The small molecule below binds the protein below.
Small molecule (SMILES): CC(C)[C@H](NC(=O)[C@@H](N)Cc1ccccc1)C(=O)N[C@H](C=O)CC(N)=O

Sequence of chain 1.A:
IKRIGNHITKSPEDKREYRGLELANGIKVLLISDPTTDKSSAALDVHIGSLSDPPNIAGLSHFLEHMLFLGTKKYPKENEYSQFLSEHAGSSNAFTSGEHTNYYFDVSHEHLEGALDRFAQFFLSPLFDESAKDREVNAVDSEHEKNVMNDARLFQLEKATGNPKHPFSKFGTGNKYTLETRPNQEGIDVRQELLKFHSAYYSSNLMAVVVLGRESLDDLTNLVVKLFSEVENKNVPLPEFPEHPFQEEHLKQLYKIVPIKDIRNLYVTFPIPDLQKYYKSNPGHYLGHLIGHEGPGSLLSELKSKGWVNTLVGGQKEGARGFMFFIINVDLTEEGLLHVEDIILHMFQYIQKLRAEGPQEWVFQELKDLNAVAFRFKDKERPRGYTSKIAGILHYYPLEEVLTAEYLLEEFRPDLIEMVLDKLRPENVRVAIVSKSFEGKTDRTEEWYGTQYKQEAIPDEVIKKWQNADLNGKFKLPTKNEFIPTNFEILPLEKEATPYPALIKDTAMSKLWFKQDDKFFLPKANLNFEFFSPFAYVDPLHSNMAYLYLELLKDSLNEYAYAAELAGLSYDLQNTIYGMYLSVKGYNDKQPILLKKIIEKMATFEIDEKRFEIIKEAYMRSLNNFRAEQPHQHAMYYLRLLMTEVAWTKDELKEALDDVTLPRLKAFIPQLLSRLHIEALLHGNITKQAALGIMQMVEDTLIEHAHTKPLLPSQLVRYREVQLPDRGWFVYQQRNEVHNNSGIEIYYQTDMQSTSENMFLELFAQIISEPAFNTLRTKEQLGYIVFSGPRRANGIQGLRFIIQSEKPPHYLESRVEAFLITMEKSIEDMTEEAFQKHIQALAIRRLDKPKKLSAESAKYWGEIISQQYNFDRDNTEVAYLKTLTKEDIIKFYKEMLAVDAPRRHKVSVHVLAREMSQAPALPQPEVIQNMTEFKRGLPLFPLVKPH

Binding-site contacts:
Ligand atom CE2 contacts residue VAL360 of chain 1.A at 3.9 Å (hydrophobic).
Ligand atom N contacts residue GLY339 of chain 1.A at 3.3 Å (h-bond).
Ligand atom C contacts residue GLY339 of chain 1.A at 3.3 Å.
Ligand atom N contacts residue GLY339 of chain 1.A at 4.0 Å.
Ligand atom C contacts residue GLY361 of chain 1.A at 4.2 Å.
Ligand atom CA contacts residue GLY335 of chain 1.A at 3.8 Å.
Ligand atom CB contacts residue GLY335 of chain 1.A at 3.6 Å.
Ligand atom N contacts residue LEU359 of chain 1.A at 2.9 Å (h-bond).
Ligand atom CZ contacts residue VAL360 of chain 1.A at 3.9 Å (hydrophobic).
Ligand atom CA contacts residue GLY361 of chain 1.A at 4.1 Å.
Ligand atom CD1 contacts residue VAL360 of chain 1.A at 3.9 Å (hydrophobic).
Ligand atom OD1 contacts residue GLY362 of chain 1.A at 3.4 Å.
Ligand atom O contacts residue GLY361 of chain 1.A at 2.9 Å (h-bond).
Ligand atom N contacts residue GLY361 of chain 1.A at 4.1 Å.
Ligand atom CG contacts residue VAL360 of chain 1.A at 4.2 Å (hydrophobic).
Ligand atom CG2 contacts residue GLY335 of chain 1.A at 3.7 Å.
Ligand atom C contacts residue VAL360 of chain 1.A at 3.4 Å (hydrophobic).
Ligand atom O contacts residue VAL360 of chain 1.A at 4.2 Å.
Ligand atom CD2 contacts residue VAL360 of chain 1.A at 4.2 Å (hydrophobic).
Ligand atom CG2 contacts residue HIS332 of chain 1.A at 3.9 Å.
Ligand atom C contacts residue VAL360 of chain 1.A at 4.2 Å (hydrophobic).
Ligand atom CG2 contacts residue HIS336 of chain 1.A at 4.1 Å.
Ligand atom CB contacts residue GLY339 of chain 1.A at 4.4 Å.
Ligand atom CA contacts residue TYR609 of chain 1.A at 4.1 Å (hydrophobic).
Ligand atom CA contacts residue GLY362 of chain 1.A at 3.9 Å.
Ligand atom C contacts residue GLY361 of chain 1.A at 4.4 Å.
Ligand atom CG1 contacts residue TYR609 of chain 1.A at 4.4 Å (hydrophobic).
Ligand atom CA contacts residue GLY339 of chain 1.A at 4.0 Å.
Ligand atom CA contacts residue LEU359 of chain 1.A at 4.3 Å (hydrophobic).
Ligand atom N contacts residue VAL360 of chain 1.A at 3.7 Å.
Ligand atom N contacts residue TYR609 of chain 1.A at 4.1 Å.
Ligand atom CB contacts residue TYR609 of chain 1.A at 4.3 Å (hydrophobic).
Ligand atom CA contacts residue GLY339 of chain 1.A at 3.5 Å.
Ligand atom ND2 contacts residue HIS332 of chain 1.A at 4.2 Å.
Ligand atom O contacts residue LEU359 of chain 1.A at 4.3 Å.
Ligand atom N contacts residue GLY362 of chain 1.A at 3.5 Å.
Ligand atom OD1 contacts residue GLN363 of chain 1.A at 3.5 Å (h-bond).
Ligand atom CE1 contacts residue VAL360 of chain 1.A at 3.7 Å (hydrophobic).
Ligand atom O contacts residue VAL360 of chain 1.A at 3.4 Å.
Ligand atom O contacts residue GLY339 of chain 1.A at 3.7 Å.